Sequence of chain 1.A:
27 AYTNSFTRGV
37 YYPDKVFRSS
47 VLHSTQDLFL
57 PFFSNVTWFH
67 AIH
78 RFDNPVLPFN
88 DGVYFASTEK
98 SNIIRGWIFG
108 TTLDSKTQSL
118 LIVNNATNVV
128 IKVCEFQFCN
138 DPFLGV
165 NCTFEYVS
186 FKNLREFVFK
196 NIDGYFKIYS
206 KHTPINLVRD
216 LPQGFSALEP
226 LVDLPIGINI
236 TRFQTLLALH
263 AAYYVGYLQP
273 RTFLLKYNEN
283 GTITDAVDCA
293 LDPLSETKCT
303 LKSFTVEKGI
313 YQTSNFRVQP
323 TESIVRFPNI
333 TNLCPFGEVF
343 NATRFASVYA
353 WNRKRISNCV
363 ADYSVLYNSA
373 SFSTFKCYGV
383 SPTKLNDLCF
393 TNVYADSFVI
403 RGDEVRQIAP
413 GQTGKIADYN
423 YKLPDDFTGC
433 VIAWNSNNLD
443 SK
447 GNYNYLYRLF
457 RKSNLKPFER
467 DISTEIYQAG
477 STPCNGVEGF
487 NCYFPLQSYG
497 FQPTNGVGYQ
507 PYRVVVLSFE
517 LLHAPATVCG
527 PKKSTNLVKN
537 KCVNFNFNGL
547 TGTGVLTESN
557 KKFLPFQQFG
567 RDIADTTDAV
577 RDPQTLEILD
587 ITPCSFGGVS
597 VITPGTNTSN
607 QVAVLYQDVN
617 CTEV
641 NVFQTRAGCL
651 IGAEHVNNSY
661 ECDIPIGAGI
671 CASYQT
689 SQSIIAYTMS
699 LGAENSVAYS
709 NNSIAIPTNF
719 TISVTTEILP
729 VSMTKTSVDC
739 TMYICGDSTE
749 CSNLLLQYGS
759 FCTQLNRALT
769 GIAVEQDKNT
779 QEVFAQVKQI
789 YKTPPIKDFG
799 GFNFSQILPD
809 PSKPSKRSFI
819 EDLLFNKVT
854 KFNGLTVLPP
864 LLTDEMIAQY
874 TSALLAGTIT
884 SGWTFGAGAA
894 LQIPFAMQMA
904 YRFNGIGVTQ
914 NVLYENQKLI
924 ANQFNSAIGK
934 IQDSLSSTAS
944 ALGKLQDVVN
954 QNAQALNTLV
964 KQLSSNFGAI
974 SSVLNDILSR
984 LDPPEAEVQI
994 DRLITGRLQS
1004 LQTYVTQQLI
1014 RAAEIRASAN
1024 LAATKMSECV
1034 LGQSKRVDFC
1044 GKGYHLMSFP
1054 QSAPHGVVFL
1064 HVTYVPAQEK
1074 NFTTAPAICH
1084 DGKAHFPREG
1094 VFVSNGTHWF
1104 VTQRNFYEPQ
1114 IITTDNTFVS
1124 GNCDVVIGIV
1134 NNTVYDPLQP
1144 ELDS

Binding-site contacts:
Ligand atom C2 contacts residue ASN709 of chain 1.A at 2.4 Å.
Ligand atom C3 contacts residue ASN709 of chain 1.A at 3.8 Å.
Ligand atom C1 contacts residue ASN709 of chain 1.A at 1.4 Å.
Ligand atom C4 contacts residue ASN709 of chain 1.A at 4.2 Å.
Ligand atom C7 contacts residue ASN709 of chain 1.A at 3.2 Å.
Ligand atom N2 contacts residue ASN709 of chain 1.A at 2.9 Å (h-bond).
Ligand atom C5 contacts residue ASN709 of chain 1.A at 3.6 Å.
Ligand atom O7 contacts residue ASN709 of chain 1.A at 3.3 Å (h-bond).
Ligand atom O6 contacts residue ASP796 of chain 1.C at 4.4 Å.
Ligand atom C8 contacts residue GLY1131 of chain 1.A at 4.2 Å.
Ligand atom C8 contacts residue ASN709 of chain 1.A at 4.2 Å.
Ligand atom O7 contacts residue GLY1131 of chain 1.A at 4.3 Å.
Ligand atom N2 contacts residue ASN710 of chain 1.A at 3.8 Å.
Ligand atom C7 contacts residue ASN710 of chain 1.A at 4.3 Å.
Ligand atom O5 contacts residue ASN709 of chain 1.A at 2.3 Å (h-bond).
Ligand atom C8 contacts residue ASN710 of chain 1.A at 3.7 Å.

A small-molecule ligand and the protein it binds are described below.
Small molecule (SMILES): CC(=O)N[C@H]1[C@H](O[C@H]2[C@H](O)[C@@H](NC(C)=O)CO[C@@H]2CO)O[C@H](CO)[C@@H](O)[C@@H]1O

Sequence of chain 1.C:
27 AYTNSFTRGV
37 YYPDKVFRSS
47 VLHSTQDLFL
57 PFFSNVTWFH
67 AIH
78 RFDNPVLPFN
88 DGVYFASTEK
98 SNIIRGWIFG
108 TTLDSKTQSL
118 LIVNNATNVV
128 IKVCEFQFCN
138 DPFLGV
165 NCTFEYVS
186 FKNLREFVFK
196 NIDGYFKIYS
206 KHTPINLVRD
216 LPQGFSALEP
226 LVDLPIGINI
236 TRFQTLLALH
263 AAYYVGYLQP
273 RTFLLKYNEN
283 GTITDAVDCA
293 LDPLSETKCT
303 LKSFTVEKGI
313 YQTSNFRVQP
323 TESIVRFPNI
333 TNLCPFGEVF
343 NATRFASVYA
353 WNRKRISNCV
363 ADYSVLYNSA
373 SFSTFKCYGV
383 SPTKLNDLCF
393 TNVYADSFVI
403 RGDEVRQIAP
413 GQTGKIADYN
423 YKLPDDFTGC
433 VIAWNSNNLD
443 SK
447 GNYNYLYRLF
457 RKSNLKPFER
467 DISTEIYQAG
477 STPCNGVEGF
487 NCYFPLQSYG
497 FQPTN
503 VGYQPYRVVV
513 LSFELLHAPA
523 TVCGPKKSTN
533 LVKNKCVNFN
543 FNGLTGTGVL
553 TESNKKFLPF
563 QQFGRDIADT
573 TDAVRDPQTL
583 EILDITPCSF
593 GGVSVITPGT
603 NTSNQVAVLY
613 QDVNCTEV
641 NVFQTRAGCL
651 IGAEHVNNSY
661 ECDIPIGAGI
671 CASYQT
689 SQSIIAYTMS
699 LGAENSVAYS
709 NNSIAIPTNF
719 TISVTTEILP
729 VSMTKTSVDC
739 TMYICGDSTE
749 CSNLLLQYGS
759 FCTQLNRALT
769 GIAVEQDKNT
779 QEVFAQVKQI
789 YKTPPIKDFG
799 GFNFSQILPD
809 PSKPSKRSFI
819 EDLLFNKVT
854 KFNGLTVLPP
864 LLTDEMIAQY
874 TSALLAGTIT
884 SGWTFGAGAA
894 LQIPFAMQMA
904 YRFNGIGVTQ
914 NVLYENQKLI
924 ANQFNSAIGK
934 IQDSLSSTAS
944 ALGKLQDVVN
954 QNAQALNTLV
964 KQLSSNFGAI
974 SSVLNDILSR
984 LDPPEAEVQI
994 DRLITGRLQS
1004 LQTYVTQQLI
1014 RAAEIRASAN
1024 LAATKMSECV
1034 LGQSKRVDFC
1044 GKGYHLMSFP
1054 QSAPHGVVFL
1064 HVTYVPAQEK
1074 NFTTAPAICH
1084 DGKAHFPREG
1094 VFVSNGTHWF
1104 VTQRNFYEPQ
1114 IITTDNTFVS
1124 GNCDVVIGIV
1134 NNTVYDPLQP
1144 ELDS